Sequence of chain 1.B:
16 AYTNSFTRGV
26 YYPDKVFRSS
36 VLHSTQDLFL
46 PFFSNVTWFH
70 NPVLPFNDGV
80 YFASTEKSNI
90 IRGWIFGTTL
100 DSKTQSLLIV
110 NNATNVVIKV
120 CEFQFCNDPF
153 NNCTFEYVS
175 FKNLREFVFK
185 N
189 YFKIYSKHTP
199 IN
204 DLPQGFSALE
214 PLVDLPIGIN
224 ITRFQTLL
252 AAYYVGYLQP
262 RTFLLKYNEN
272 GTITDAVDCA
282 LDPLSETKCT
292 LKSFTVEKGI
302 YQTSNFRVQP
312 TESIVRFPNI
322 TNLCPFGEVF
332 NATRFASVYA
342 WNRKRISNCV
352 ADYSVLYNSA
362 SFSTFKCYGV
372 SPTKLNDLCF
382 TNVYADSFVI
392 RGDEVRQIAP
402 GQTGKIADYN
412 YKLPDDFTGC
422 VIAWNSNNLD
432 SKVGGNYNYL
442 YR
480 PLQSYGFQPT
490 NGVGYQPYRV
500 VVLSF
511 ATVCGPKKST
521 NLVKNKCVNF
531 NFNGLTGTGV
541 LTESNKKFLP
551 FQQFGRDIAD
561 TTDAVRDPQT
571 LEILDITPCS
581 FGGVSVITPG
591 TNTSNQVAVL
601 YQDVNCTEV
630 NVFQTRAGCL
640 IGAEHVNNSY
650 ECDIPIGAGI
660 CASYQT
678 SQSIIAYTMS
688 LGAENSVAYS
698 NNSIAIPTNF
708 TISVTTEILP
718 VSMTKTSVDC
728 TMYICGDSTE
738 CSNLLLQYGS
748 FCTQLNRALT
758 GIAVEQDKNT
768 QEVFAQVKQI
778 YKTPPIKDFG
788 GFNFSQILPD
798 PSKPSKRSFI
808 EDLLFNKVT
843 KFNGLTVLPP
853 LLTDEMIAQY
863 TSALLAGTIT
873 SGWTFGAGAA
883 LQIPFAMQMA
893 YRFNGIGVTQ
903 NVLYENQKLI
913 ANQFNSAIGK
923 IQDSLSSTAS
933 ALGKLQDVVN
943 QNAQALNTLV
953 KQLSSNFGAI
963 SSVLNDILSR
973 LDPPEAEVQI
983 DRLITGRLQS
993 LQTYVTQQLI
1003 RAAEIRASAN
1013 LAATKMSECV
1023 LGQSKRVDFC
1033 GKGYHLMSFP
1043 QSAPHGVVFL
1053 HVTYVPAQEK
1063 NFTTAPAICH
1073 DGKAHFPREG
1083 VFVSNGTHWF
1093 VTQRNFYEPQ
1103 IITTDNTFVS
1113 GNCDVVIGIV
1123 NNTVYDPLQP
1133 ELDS

This small molecule binds to this protein.
Small molecule (SMILES): CC(=O)N[C@@H]1[C@@H](O)[C@H](O)[C@@H](CO)O[C@H]1O

Sequence of chain 1.C:
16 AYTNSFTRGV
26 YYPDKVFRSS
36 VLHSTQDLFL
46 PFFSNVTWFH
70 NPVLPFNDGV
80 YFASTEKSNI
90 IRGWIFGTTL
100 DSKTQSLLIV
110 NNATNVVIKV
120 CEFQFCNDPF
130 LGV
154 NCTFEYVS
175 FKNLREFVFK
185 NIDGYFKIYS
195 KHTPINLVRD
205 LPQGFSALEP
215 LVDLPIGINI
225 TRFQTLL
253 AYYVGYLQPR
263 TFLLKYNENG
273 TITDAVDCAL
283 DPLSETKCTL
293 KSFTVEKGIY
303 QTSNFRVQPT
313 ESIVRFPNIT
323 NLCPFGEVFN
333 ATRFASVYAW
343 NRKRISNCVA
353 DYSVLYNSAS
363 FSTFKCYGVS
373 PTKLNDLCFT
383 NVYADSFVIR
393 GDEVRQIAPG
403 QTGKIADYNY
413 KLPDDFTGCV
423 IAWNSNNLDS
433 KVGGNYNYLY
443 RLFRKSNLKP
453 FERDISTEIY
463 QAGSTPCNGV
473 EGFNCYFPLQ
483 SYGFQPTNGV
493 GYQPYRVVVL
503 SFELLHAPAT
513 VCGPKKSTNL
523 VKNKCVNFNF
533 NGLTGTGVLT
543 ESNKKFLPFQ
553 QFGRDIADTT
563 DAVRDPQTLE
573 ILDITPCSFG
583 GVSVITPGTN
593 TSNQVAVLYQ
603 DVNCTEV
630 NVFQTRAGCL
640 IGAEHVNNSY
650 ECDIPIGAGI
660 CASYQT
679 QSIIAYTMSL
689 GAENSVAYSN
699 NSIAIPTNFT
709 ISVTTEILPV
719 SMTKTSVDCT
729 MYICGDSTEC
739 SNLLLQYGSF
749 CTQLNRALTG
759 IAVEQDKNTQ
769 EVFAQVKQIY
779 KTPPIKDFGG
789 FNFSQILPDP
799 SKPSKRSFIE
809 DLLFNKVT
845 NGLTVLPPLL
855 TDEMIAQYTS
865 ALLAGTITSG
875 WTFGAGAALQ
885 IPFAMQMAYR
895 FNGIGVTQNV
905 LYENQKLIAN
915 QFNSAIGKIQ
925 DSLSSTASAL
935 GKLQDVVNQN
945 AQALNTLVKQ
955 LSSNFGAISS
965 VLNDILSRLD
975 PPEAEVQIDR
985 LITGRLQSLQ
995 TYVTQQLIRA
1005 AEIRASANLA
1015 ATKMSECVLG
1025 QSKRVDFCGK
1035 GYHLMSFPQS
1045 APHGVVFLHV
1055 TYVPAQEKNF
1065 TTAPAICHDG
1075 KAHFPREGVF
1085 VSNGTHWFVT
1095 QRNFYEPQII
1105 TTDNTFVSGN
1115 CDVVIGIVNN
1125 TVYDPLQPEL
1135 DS

Binding-site contacts:
Ligand atom C5 contacts residue ASN1063 of chain 1.B at 3.7 Å.
Ligand atom C2 contacts residue ASN1063 of chain 1.B at 2.5 Å.
Ligand atom C8 contacts residue LYS1062 of chain 1.B at 4.0 Å.
Ligand atom C8 contacts residue ASN1063 of chain 1.B at 3.7 Å.
Ligand atom C1 contacts residue GLN884 of chain 1.C at 4.4 Å.
Ligand atom O6 contacts residue ALA695 of chain 1.B at 4.5 Å.
Ligand atom O7 contacts residue ASN1063 of chain 1.B at 3.4 Å (h-bond).
Ligand atom C5 contacts residue ALA695 of chain 1.B at 4.1 Å (hydrophobic).
Ligand atom C1 contacts residue ASN1063 of chain 1.B at 1.5 Å.
Ligand atom C8 contacts residue GLU1061 of chain 1.B at 3.7 Å.
Ligand atom N2 contacts residue ASN1063 of chain 1.B at 3.0 Å (h-bond).
Ligand atom C4 contacts residue ASN1063 of chain 1.B at 4.2 Å.
Ligand atom O5 contacts residue ASN1063 of chain 1.B at 2.4 Å (h-bond).
Ligand atom C3 contacts residue ASN1063 of chain 1.B at 3.8 Å.
Ligand atom C7 contacts residue ASN1063 of chain 1.B at 3.3 Å.